The small molecule below binds the protein below.
Small molecule (SMILES): N#CCC(O)CC#N

Binding-site contacts:
Ligand atom N2 contacts residue TRP163 of chain 1.C at 4.3 Å.
Ligand atom C3 contacts residue PHE71 of chain 1.C at 4.3 Å (hydrophobic).
Ligand atom C4 contacts residue HIS162 of chain 1.C at 4.4 Å.
Ligand atom C2 contacts residue SER118 of chain 1.C at 3.8 Å.
Ligand atom N2 contacts residue TYR19 of chain 1.C at 4.3 Å.
Ligand atom C1 contacts residue TYR169 of chain 1.C at 3.9 Å (hydrophobic).
Ligand atom C2 contacts residue GLN161 of chain 1.C at 3.9 Å.
Ligand atom C5 contacts residue HIS162 of chain 1.C at 4.0 Å.
Ligand atom N2 contacts residue HIS162 of chain 1.C at 4.1 Å.
Ligand atom C1 contacts residue GLN161 of chain 1.C at 4.1 Å.
Ligand atom N1 contacts residue PHE71 of chain 1.C at 3.7 Å.
Ligand atom C1 contacts residue TYR131 of chain 1.C at 3.4 Å (hydrophobic).
Ligand atom N2 contacts residue TYR169 of chain 1.C at 4.1 Å.
Ligand atom C4 contacts residue TYR131 of chain 1.C at 3.9 Å (hydrophobic).
Ligand atom C2 contacts residue PHE170 of chain 1.C at 4.2 Å (hydrophobic).
Ligand atom C4 contacts residue SER118 of chain 1.C at 3.9 Å.
Ligand atom N1 contacts residue GLN125 of chain 1.C at 3.6 Å.
Ligand atom C4 contacts residue TYR19 of chain 1.C at 3.3 Å (hydrophobic).
Ligand atom C3 contacts residue SER118 of chain 1.C at 4.1 Å.
Ligand atom C5 contacts residue GLN161 of chain 1.C at 3.7 Å.
Ligand atom C5 contacts residue PHE170 of chain 1.C at 4.2 Å (hydrophobic).
Ligand atom C4 contacts residue GLN161 of chain 1.C at 3.4 Å.
Ligand atom N1 contacts residue HIS162 of chain 1.C at 3.2 Å.
Ligand atom O1 contacts residue TYR131 of chain 1.C at 2.4 Å (h-bond).
Ligand atom C4 contacts residue GLY117 of chain 1.C at 4.0 Å.
Ligand atom N2 contacts residue GLN161 of chain 1.C at 3.4 Å (h-bond).
Ligand atom O1 contacts residue SER118 of chain 1.C at 2.6 Å (h-bond).
Ligand atom C5 contacts residue TYR169 of chain 1.C at 3.8 Å (hydrophobic).
Ligand atom C1 contacts residue SER118 of chain 1.C at 3.6 Å.
Ligand atom C4 contacts residue TYR169 of chain 1.C at 4.0 Å (hydrophobic).
Ligand atom N2 contacts residue PHE170 of chain 1.C at 3.7 Å.
Ligand atom C2 contacts residue HIS162 of chain 1.C at 3.1 Å.
Ligand atom C3 contacts residue HIS162 of chain 1.C at 3.1 Å.
Ligand atom N2 contacts residue THR164 of chain 1.C at 3.6 Å.
Ligand atom N2 contacts residue ASN166 of chain 1.C at 3.1 Å (h-bond).
Ligand atom C5 contacts residue TYR19 of chain 1.C at 3.7 Å (hydrophobic).
Ligand atom C5 contacts residue ASN166 of chain 1.C at 3.9 Å.
Ligand atom O1 contacts residue GLN161 of chain 1.C at 4.4 Å.

Sequence of chain 1.C:
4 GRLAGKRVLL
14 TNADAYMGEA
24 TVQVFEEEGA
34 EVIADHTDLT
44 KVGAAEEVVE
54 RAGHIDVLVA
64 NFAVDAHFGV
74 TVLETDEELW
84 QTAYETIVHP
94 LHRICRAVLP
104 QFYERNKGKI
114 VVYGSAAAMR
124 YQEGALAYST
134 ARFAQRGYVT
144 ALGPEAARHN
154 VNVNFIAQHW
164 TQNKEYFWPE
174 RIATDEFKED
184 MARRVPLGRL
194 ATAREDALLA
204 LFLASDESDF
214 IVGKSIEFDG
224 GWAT